Binding-site contacts:
Ligand atom C3 contacts residue HIS193 of chain 1.I at 3.6 Å.
Ligand atom C10 contacts residue VAL170 of chain 1.H at 4.2 Å (hydrophobic).
Ligand atom N9 contacts residue PHE166 of chain 1.H at 4.0 Å.
Ligand atom CL2 contacts residue PHE134 of chain 1.H at 3.8 Å.
Ligand atom C7 contacts residue LEU158 of chain 1.H at 3.8 Å (hydrophobic).
Ligand atom CL2 contacts residue SER104 of chain 1.H at 3.6 Å.
Ligand atom CL1 contacts residue SER104 of chain 1.H at 3.7 Å.
Ligand atom C1 contacts residue TYR133 of chain 1.H at 3.6 Å (hydrophobic).
Ligand atom C7 contacts residue HIS193 of chain 1.I at 4.3 Å.
Ligand atom O4 contacts residue HIS193 of chain 1.I at 3.0 Å (h-bond).
Ligand atom O9B contacts residue PHE166 of chain 1.H at 3.8 Å.
Ligand atom O5 contacts residue SER146 of chain 1.H at 3.3 Å.
Ligand atom C9 contacts residue LEU158 of chain 1.H at 4.2 Å (hydrophobic).
Ligand atom C10 contacts residue PHE144 of chain 1.H at 4.2 Å (hydrophobic).
Ligand atom C4 contacts residue PHE102 of chain 1.H at 4.2 Å (hydrophobic).
Ligand atom O9B contacts residue VAL160 of chain 1.H at 3.5 Å.
Ligand atom O9A contacts residue ALA29 of chain 1.I at 4.2 Å.
Ligand atom O2 contacts residue PHE25 of chain 1.I at 3.3 Å.
Ligand atom C8 contacts residue CYS31 of chain 1.I at 3.8 Å (hydrophobic).
Ligand atom C3 contacts residue SER146 of chain 1.H at 4.3 Å.
Ligand atom O4 contacts residue SER146 of chain 1.H at 3.6 Å (h-bond).
Ligand atom C4 contacts residue HIS193 of chain 1.I at 3.7 Å.
Ligand atom C7 contacts residue CYS31 of chain 1.I at 4.0 Å (hydrophobic).
Ligand atom C2 contacts residue TYR133 of chain 1.H at 3.7 Å (hydrophobic).
Ligand atom N2 contacts residue THR93 of chain 1.H at 4.1 Å.
Ligand atom CL1 contacts residue THR93 of chain 1.H at 3.9 Å.
Ligand atom CL1 contacts residue PHE144 of chain 1.H at 3.7 Å.
Ligand atom C4 contacts residue SER146 of chain 1.H at 3.1 Å.
Ligand atom CL2 contacts residue PHE144 of chain 1.H at 4.3 Å.
Ligand atom C8 contacts residue LEU158 of chain 1.H at 4.1 Å (hydrophobic).
Ligand atom O2 contacts residue TYR133 of chain 1.H at 3.0 Å (h-bond).
Ligand atom C2 contacts residue PHE102 of chain 1.H at 4.0 Å (hydrophobic).
Ligand atom O9A contacts residue PHE166 of chain 1.H at 4.0 Å.
Ligand atom C1 contacts residue SER104 of chain 1.H at 3.1 Å.
Ligand atom CL2 contacts residue TYR133 of chain 1.H at 2.8 Å.
Ligand atom C1 contacts residue PHE102 of chain 1.H at 4.2 Å (hydrophobic).
Ligand atom O5 contacts residue VAL170 of chain 1.H at 4.0 Å.
Ligand atom C6 contacts residue LEU158 of chain 1.H at 4.2 Å (hydrophobic).
Ligand atom C11 contacts residue VAL170 of chain 1.H at 4.1 Å (hydrophobic).
Ligand atom N2 contacts residue PHE102 of chain 1.H at 4.0 Å.

Sequence of chain 1.I:
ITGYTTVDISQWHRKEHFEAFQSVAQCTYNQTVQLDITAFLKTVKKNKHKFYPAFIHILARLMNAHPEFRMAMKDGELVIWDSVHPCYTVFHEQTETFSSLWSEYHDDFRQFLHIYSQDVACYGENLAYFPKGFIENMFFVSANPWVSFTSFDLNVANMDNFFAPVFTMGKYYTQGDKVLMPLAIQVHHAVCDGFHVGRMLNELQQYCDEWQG

Sequence of chain 1.H:
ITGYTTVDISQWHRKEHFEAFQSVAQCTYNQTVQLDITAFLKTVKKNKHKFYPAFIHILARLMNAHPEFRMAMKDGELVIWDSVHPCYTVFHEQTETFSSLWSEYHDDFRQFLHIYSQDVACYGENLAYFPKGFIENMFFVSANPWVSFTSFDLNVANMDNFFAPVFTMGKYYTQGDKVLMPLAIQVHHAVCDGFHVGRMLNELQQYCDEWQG

A small-molecule ligand and the protein it binds are described below.
Small molecule (SMILES): O=C(N[C@H](CO)[C@H](O)c1ccc([N+](=O)[O-])cc1)C(Cl)Cl